Sequence of chain 57.K:
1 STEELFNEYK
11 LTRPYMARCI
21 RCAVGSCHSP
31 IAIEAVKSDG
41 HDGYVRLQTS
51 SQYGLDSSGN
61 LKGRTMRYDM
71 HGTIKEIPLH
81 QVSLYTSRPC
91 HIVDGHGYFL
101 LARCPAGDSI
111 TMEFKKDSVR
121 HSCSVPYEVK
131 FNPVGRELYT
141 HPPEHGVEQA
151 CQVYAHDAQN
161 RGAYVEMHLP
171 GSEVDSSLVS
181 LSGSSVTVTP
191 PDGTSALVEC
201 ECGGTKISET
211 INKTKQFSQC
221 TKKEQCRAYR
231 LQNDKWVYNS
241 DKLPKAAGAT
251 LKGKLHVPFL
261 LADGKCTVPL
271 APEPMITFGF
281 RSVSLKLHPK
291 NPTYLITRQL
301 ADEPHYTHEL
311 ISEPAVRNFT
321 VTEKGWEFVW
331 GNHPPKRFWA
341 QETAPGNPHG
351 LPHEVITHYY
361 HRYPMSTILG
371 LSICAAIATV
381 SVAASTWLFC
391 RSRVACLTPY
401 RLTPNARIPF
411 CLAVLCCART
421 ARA

This small molecule binds to this protein.
Small molecule (SMILES): CC(=O)N[C@@H]1[C@@H](O)[C@H](O)[C@@H](CO)O[C@H]1O

Binding-site contacts:
Ligand atom C6 contacts residue ASN318 of chain 57.K at 3.2 Å.
Ligand atom O6 contacts residue ASN318 of chain 57.K at 3.0 Å (h-bond).
Ligand atom O4 contacts residue ASN318 of chain 57.K at 4.5 Å.
Ligand atom C6 contacts residue SER284 of chain 57.K at 3.4 Å.
Ligand atom O6 contacts residue SER284 of chain 57.K at 2.9 Å (h-bond).